Binding-site contacts:
Ligand atom O contacts residue LYS92 of chain 1.B at 3.6 Å.
Ligand atom C3 contacts residue ILE96 of chain 1.B at 4.1 Å (hydrophobic).
Ligand atom F contacts residue PRO9 of chain 1.B at 4.3 Å.
Ligand atom C7 contacts residue THR11 of chain 1.B at 4.5 Å.
Ligand atom C2 contacts residue GLU87 of chain 1.B at 3.8 Å.
Ligand atom F contacts residue ILE96 of chain 1.B at 4.0 Å.
Ligand atom C5 contacts residue PHE93 of chain 1.B at 4.4 Å (hydrophobic).
Ligand atom O contacts residue TYR72 of chain 1.B at 3.0 Å (h-bond).
Ligand atom C7 contacts residue LYS92 of chain 1.B at 4.1 Å.
Ligand atom C3 contacts residue TYR72 of chain 1.B at 3.4 Å (hydrophobic).
Ligand atom C2 contacts residue TYR72 of chain 1.B at 3.4 Å (hydrophobic).
Ligand atom C1 contacts residue GLU87 of chain 1.B at 3.1 Å.
Ligand atom O contacts residue GLU87 of chain 1.B at 2.7 Å (salt-bridge).
Ligand atom F contacts residue PHE10 of chain 1.B at 4.0 Å.
Ligand atom C7 contacts residue TYR72 of chain 1.B at 4.4 Å (hydrophobic).
Ligand atom C2 contacts residue ILE96 of chain 1.B at 4.0 Å (hydrophobic).
Ligand atom C5 contacts residue PRO9 of chain 1.B at 3.8 Å (hydrophobic).
Ligand atom N1 contacts residue LYS92 of chain 1.B at 4.0 Å.
Ligand atom N2 contacts residue GLN74 of chain 1.B at 3.9 Å.
Ligand atom C6 contacts residue LYS92 of chain 1.B at 3.9 Å.
Ligand atom C contacts residue PHE93 of chain 1.B at 3.8 Å (hydrophobic).
Ligand atom C8 contacts residue LYS92 of chain 1.B at 3.0 Å.
Ligand atom F contacts residue PHE100 of chain 1.B at 4.0 Å.
Ligand atom C5 contacts residue ILE96 of chain 1.B at 3.5 Å (hydrophobic).
Ligand atom C5 contacts residue TYR72 of chain 1.B at 3.6 Å (hydrophobic).
Ligand atom F contacts residue THR11 of chain 1.B at 3.4 Å.
Ligand atom N contacts residue LYS92 of chain 1.B at 3.9 Å.
Ligand atom C1 contacts residue TYR72 of chain 1.B at 3.7 Å (hydrophobic).
Ligand atom C6 contacts residue GLU87 of chain 1.B at 3.5 Å.
Ligand atom C6 contacts residue TYR72 of chain 1.B at 3.5 Å (hydrophobic).
Ligand atom C4 contacts residue ILE96 of chain 1.B at 3.9 Å (hydrophobic).
Ligand atom C contacts residue GLU87 of chain 1.B at 4.1 Å.
Ligand atom F contacts residue TYR72 of chain 1.B at 3.9 Å.
Ligand atom C4 contacts residue TYR72 of chain 1.B at 3.4 Å (hydrophobic).
Ligand atom C3 contacts residue THR11 of chain 1.B at 3.5 Å.
Ligand atom C contacts residue ILE96 of chain 1.B at 3.9 Å (hydrophobic).
Ligand atom C4 contacts residue THR11 of chain 1.B at 3.9 Å.
Ligand atom C1 contacts residue ILE96 of chain 1.B at 3.9 Å (hydrophobic).
Ligand atom N contacts residue TYR72 of chain 1.B at 4.5 Å.
Ligand atom C contacts residue TYR72 of chain 1.B at 3.7 Å (hydrophobic).

Sequence of chain 1.B:
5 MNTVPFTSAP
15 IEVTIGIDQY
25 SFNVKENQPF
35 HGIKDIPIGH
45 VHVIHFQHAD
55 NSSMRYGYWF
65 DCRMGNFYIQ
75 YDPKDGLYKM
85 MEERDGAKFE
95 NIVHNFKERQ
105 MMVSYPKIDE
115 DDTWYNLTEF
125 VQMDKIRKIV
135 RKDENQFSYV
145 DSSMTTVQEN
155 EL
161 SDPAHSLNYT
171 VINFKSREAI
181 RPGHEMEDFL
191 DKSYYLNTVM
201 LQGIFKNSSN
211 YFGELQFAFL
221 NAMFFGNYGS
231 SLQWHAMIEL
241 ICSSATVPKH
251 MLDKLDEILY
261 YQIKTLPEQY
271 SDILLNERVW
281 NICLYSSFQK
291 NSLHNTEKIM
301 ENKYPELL

The small molecule below binds the protein below.
Small molecule (SMILES): O=C(Cn1cncn1)c1cccc(F)c1